This protein binds this small molecule.
Small molecule (SMILES): Cc1cn([C@H]2C[C@H](O[P](=O)(O)OC[C@H]3O[C@@H](n4ccc(N)nc4=O)C[C@@H]3O[P](=O)(O)OC[C@H]3O[C@@H](n4cnc5c(=O)nc(N)[nH]c54)C[C@@H]3O[P](=O)(O)OC[C@H]3O[C@@H](n4cnc5c(N)ncnc54)C[C@@H]3O[P](=O)(O)OC[C@H]3O[C@@H](n4cc(C)c(=O)[nH]c4=O)C[C@@H]3O[P](=O)(O)OC[C@H]3O[C@@H](n4cc(C)c(=O)[nH]c4=O)C[C@@H]3O[P](=O)(O)OC[C@H]3O[C@@H](n4ccc(N)nc4=O)C[C@@H]3O[P](=O)(O)OC[C@H]3O[C@@H](n4ccc(N)nc4=O)C[C@@H]3O)[C@@H](COP(=O)=O)O2)c(=O)[nH]c1=O

Binding-site contacts:
Ligand atom OP1 contacts residue HIS772 of chain 1.M at 4.1 Å.
Ligand atom OP2 contacts residue GLU643 of chain 1.M at 3.2 Å (salt-bridge).
Ligand atom O5' contacts residue LYS704 of chain 1.M at 3.5 Å.
Ligand atom O4' contacts residue GLU643 of chain 1.M at 4.2 Å.
Ligand atom OP2 contacts residue LYS704 of chain 1.M at 4.2 Å.
Ligand atom OP1 contacts residue ARG647 of chain 1.M at 4.0 Å.
Ligand atom OP1 contacts residue LYS704 of chain 1.M at 4.0 Å.
Ligand atom O3' contacts residue GLU643 of chain 1.M at 4.1 Å.
Ligand atom O3' contacts residue LYS704 of chain 1.M at 3.7 Å.
Ligand atom O5' contacts residue GLU643 of chain 1.M at 3.4 Å (salt-bridge).
Ligand atom OP1 contacts residue GLU775 of chain 1.M at 2.9 Å (salt-bridge).
Ligand atom O4 contacts residue PHE644 of chain 1.M at 3.5 Å.
Ligand atom OP2 contacts residue LYS679 of chain 1.M at 3.3 Å.
Ligand atom C4' contacts residue HIS772 of chain 1.M at 3.6 Å.
Ligand atom C4 contacts residue PHE644 of chain 1.M at 3.4 Å (hydrophobic).
Ligand atom C4' contacts residue LYS704 of chain 1.M at 3.8 Å.
Ligand atom C4 contacts residue LYS713 of chain 1.M at 3.4 Å.
Ligand atom OP1 contacts residue GLY675 of chain 1.M at 3.0 Å (h-bond).
Ligand atom C3' contacts residue LYS704 of chain 1.M at 3.7 Å.
Ligand atom N3 contacts residue LYS713 of chain 1.M at 3.3 Å (salt-bridge).
Ligand atom C2 contacts residue PHE644 of chain 1.M at 3.8 Å (hydrophobic).
Ligand atom C4' contacts residue GLU643 of chain 1.M at 4.1 Å.
Ligand atom P contacts residue GLU643 of chain 1.M at 3.7 Å.
Ligand atom O4' contacts residue GLU643 of chain 1.M at 3.0 Å (salt-bridge).
Ligand atom C5' contacts residue HIS772 of chain 1.M at 3.4 Å.
Ligand atom O2 contacts residue PHE644 of chain 1.M at 4.0 Å.
Ligand atom P contacts residue LYS679 of chain 1.M at 4.1 Å.
Ligand atom P contacts residue GLU775 of chain 1.M at 4.1 Å.
Ligand atom O2 contacts residue GLU643 of chain 1.M at 3.7 Å.
Ligand atom O5' contacts residue ARG647 of chain 1.M at 3.8 Å.
Ligand atom C5' contacts residue LYS704 of chain 1.M at 3.8 Å.
Ligand atom O3' contacts residue HIS772 of chain 1.M at 4.1 Å.
Ligand atom N4 contacts residue LYS713 of chain 1.M at 3.1 Å (salt-bridge).
Ligand atom OP1 contacts residue LYS679 of chain 1.M at 3.5 Å (salt-bridge).
Ligand atom N3 contacts residue PHE644 of chain 1.M at 3.4 Å.
Ligand atom C5' contacts residue GLU643 of chain 1.M at 3.2 Å.
Ligand atom C5' contacts residue GLU643 of chain 1.M at 3.8 Å.
Ligand atom OP1 contacts residue ALA678 of chain 1.M at 4.0 Å.
Ligand atom OP1 contacts residue GLU643 of chain 1.M at 4.1 Å.
Ligand atom C4' contacts residue GLU643 of chain 1.M at 3.1 Å.

Sequence of chain 1.M:
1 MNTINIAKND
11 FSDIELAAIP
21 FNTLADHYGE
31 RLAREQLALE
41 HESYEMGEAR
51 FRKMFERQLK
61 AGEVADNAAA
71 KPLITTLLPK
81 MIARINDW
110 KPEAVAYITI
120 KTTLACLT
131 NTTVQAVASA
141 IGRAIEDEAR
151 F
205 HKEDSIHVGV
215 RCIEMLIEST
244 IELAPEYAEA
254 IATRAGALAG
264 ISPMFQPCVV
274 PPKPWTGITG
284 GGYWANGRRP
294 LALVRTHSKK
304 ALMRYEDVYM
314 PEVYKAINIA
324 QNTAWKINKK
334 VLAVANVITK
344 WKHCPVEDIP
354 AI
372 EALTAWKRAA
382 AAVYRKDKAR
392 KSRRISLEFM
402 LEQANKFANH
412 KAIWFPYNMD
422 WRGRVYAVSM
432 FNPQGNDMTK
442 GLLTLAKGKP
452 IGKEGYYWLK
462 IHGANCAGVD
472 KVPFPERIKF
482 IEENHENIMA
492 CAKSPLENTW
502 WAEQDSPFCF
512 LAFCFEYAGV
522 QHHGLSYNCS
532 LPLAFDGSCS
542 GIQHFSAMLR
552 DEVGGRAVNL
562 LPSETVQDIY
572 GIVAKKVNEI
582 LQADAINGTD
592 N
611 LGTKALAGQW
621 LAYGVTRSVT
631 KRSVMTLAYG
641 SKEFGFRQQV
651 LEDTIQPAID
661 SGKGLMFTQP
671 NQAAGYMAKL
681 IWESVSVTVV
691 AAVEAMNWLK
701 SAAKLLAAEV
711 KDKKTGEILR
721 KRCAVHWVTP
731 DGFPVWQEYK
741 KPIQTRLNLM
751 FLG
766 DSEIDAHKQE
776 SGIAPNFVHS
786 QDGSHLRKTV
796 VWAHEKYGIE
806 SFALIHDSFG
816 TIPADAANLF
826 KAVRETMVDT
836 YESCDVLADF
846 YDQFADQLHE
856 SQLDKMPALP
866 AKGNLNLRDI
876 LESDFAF